Sequence of chain 2.M:
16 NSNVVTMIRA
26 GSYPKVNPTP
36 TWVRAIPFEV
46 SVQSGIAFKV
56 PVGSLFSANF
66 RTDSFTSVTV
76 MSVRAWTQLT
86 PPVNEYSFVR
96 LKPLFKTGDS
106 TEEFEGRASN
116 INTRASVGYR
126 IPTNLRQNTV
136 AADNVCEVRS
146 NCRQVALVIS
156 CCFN

Binding-site contacts:
Ligand atom O3' contacts residue ARG125 of chain 1.I at 4.3 Å.
Ligand atom N1 contacts residue ARG125 of chain 1.I at 4.1 Å.
Ligand atom C6 contacts residue ARG125 of chain 1.I at 3.8 Å.
Ligand atom O4 contacts residue SER17 of chain 2.M at 3.2 Å.
Ligand atom P contacts residue ILE23 of chain 2.M at 4.3 Å.
Ligand atom OP1 contacts residue ARG131 of chain 1.I at 3.2 Å (salt-bridge).
Ligand atom P contacts residue ARG131 of chain 1.I at 3.6 Å.
Ligand atom C5 contacts residue ARG125 of chain 1.I at 3.7 Å.
Ligand atom C5' contacts residue ARG131 of chain 1.I at 3.7 Å.
Ligand atom OP1 contacts residue ARG125 of chain 1.I at 2.8 Å (salt-bridge).
Ligand atom OP3 contacts residue ARG125 of chain 1.I at 3.2 Å.
Ligand atom OP3 contacts residue ILE23 of chain 2.M at 4.1 Å.
Ligand atom C5' contacts residue MET76 of chain 1.I at 4.3 Å (hydrophobic).
Ligand atom N3 contacts residue SER17 of chain 2.M at 4.2 Å.
Ligand atom P contacts residue ARG125 of chain 1.I at 4.0 Å.
Ligand atom N3 contacts residue ARG125 of chain 1.I at 4.1 Å.
Ligand atom C4 contacts residue SER17 of chain 2.M at 4.0 Å.
Ligand atom C5 contacts residue THR21 of chain 2.M at 4.3 Å.
Ligand atom C2' contacts residue ARG125 of chain 1.I at 4.1 Å.
Ligand atom C3' contacts residue ARG125 of chain 1.I at 3.7 Å.
Ligand atom OP1 contacts residue ILE23 of chain 2.M at 3.6 Å.
Ligand atom OP3 contacts residue SER77 of chain 1.I at 4.3 Å.
Ligand atom C2 contacts residue ASN16 of chain 2.M at 3.6 Å.
Ligand atom O4 contacts residue ARG125 of chain 1.I at 4.0 Å.
Ligand atom O5' contacts residue ARG125 of chain 1.I at 3.5 Å (salt-bridge).
Ligand atom N3 contacts residue ASN16 of chain 2.M at 3.4 Å (h-bond).
Ligand atom OP2 contacts residue ARG131 of chain 1.I at 4.2 Å.
Ligand atom O2 contacts residue ASN16 of chain 2.M at 3.0 Å (h-bond).
Ligand atom OP2 contacts residue SER77 of chain 1.I at 4.1 Å.
Ligand atom O4 contacts residue THR21 of chain 2.M at 4.1 Å.
Ligand atom O2 contacts residue ARG125 of chain 1.I at 4.5 Å.
Ligand atom C2 contacts residue ARG125 of chain 1.I at 4.2 Å.
Ligand atom O5' contacts residue ARG131 of chain 1.I at 3.0 Å (salt-bridge).
Ligand atom C4 contacts residue ARG125 of chain 1.I at 3.8 Å.

The small molecule below binds the protein below.
Small molecule (SMILES): CO[P](=O)(O)O[C@H]1[C@@H](O)[C@H](n2ccc(=O)[nH]c2=O)O[C@@H]1COP(=O)(O)O

Sequence of chain 1.I:
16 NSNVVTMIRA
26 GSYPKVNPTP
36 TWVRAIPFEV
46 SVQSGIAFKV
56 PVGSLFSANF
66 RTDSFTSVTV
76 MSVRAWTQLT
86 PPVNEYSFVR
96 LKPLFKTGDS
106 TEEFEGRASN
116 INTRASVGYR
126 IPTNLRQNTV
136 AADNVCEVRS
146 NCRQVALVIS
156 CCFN